Binding-site contacts:
Ligand atom CD1 contacts residue THR349 of chain 2.A at 4.4 Å.
Ligand atom CG2 contacts residue PHE71 of chain 2.A at 4.0 Å (hydrophobic).

This small molecule binds to this protein.
Small molecule (SMILES): CC[C@H](C)[C@@H](C=O)NC(=O)[C@H](CO)NC(=O)[C@H](CCCCN)NC(=O)[C@@H](N)C(C)C

Sequence of chain 2.A:
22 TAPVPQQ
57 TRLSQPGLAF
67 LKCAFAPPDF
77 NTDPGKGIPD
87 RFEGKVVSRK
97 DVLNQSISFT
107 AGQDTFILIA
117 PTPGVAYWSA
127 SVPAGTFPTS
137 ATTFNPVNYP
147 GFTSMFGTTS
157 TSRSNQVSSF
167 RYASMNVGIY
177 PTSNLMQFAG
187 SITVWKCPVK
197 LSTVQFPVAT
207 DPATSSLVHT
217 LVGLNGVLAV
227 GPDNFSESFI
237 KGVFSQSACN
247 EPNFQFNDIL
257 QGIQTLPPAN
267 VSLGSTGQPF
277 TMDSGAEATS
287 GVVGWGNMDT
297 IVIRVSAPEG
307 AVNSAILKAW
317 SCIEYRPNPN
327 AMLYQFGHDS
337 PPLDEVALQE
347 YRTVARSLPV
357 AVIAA